Sequence of chain 1.D:
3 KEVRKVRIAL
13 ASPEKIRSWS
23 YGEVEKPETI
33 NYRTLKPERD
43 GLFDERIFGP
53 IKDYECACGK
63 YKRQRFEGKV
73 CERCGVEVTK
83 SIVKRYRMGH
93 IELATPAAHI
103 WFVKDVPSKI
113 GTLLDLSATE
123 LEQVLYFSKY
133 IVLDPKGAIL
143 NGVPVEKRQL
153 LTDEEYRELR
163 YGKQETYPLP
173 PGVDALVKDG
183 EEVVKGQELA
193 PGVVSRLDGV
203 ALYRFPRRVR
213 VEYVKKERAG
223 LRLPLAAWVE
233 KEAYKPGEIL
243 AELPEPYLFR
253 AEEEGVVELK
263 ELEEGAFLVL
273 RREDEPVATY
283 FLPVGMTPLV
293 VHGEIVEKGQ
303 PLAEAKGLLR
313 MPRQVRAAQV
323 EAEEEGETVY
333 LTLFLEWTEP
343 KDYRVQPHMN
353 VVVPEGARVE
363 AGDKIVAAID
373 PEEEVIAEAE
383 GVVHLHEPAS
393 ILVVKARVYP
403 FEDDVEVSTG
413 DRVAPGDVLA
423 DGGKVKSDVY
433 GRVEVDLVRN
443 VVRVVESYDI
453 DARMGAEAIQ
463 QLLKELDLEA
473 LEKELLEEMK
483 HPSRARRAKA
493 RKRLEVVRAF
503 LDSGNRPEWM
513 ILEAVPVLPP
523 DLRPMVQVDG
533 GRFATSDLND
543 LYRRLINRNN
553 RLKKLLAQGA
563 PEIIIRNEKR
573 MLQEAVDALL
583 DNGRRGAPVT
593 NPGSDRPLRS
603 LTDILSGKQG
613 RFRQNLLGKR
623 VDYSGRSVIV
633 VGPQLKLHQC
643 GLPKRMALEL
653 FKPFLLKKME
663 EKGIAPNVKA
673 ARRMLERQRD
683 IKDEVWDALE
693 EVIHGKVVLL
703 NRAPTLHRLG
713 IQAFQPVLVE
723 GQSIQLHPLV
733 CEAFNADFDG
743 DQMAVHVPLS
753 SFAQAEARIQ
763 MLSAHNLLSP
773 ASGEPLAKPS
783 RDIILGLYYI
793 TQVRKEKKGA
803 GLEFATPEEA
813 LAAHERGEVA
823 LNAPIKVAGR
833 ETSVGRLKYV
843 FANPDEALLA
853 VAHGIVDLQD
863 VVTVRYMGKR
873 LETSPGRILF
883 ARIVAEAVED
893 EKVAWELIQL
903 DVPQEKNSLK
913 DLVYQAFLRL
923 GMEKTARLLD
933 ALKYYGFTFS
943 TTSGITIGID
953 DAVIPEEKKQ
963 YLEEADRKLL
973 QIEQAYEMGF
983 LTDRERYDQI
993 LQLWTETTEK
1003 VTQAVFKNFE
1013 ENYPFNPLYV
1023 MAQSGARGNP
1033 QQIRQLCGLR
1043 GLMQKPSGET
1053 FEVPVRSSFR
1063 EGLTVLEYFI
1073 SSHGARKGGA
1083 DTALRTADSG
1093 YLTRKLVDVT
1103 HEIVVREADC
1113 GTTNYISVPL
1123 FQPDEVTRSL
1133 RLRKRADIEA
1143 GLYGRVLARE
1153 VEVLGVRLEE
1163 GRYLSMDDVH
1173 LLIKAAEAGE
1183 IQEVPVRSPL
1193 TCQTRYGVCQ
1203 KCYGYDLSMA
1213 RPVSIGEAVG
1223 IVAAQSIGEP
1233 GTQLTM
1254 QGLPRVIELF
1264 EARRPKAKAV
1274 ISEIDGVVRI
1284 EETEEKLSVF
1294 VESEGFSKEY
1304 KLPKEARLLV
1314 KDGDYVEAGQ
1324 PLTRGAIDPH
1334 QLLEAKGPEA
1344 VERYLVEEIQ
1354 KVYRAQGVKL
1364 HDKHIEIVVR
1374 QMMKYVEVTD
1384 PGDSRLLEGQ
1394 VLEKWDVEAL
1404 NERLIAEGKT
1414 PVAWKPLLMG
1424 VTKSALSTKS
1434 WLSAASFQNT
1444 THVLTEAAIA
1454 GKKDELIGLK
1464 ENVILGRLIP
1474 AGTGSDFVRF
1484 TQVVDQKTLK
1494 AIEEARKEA

Sequence of chain 1.C:
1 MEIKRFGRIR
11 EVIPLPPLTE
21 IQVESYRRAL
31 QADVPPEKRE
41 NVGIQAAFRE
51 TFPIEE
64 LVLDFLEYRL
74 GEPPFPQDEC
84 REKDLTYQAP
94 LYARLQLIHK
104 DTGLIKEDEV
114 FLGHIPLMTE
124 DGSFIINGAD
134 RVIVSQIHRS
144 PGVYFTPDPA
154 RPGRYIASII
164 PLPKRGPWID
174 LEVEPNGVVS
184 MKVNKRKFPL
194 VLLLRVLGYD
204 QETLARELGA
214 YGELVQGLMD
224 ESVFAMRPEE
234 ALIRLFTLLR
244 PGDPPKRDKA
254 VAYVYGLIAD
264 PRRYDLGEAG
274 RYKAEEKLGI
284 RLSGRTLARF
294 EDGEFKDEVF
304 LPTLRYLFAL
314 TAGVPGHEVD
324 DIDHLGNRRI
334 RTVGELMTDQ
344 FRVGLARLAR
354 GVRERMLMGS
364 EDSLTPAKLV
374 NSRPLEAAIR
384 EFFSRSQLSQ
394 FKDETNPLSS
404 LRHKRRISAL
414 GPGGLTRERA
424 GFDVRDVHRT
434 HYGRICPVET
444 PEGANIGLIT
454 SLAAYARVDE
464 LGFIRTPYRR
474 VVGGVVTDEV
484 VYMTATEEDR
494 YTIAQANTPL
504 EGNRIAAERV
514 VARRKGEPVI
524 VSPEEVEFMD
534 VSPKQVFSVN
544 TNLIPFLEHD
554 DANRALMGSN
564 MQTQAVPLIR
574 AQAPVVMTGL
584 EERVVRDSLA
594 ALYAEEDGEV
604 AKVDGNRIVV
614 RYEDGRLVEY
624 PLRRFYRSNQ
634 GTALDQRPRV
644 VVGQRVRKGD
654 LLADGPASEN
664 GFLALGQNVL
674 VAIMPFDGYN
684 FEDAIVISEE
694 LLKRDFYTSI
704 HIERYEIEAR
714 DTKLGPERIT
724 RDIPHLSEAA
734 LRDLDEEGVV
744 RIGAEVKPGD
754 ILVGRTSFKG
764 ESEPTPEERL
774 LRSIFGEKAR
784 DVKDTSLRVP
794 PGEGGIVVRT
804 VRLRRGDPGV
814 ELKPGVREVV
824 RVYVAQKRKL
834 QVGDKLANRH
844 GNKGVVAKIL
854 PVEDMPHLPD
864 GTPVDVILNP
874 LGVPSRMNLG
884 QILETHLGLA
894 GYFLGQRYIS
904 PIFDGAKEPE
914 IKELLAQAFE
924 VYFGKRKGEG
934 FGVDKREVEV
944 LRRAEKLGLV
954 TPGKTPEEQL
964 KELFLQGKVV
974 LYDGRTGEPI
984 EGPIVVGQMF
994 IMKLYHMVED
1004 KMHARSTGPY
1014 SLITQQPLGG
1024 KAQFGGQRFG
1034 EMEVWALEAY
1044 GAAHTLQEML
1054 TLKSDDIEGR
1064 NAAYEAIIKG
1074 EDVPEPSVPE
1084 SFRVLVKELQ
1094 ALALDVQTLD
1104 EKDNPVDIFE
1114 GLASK

Binding-site contacts:
Ligand atom C3' contacts residue ASP743 of chain 1.D at 3.5 Å.
Ligand atom O4' contacts residue HIS999 of chain 1.C at 3.6 Å.
Ligand atom C6 contacts residue DCP1 of chain 1.K at 3.2 Å.
Ligand atom OP1 contacts residue LYS838 of chain 1.C at 2.9 Å (salt-bridge).
Ligand atom C3' contacts residue MG1 of chain 1.L at 3.5 Å.
Ligand atom O2' contacts residue ARG704 of chain 1.D at 2.6 Å (salt-bridge).
Ligand atom OP2 contacts residue LYS846 of chain 1.C at 3.0 Å (salt-bridge).
Ligand atom O3' contacts residue ASP739 of chain 1.D at 4.0 Å.
Ligand atom O3' contacts residue MG1 of chain 1.L at 2.2 Å.
Ligand atom C2' contacts residue ASP743 of chain 1.D at 4.0 Å.
Ligand atom C2 contacts residue ALA705 of chain 1.D at 3.7 Å (hydrophobic).
Ligand atom O3' contacts residue ASP743 of chain 1.D at 2.9 Å (salt-bridge).
Ligand atom C3' contacts residue DCP1 of chain 1.K at 4.0 Å.
Ligand atom P contacts residue LYS838 of chain 1.C at 3.9 Å.
Ligand atom O5' contacts residue PRO444 of chain 1.C at 3.7 Å.
Ligand atom C5' contacts residue ASP743 of chain 1.D at 4.0 Å.
Ligand atom C2' contacts residue ARG704 of chain 1.D at 3.5 Å.
Ligand atom N3 contacts residue ALA705 of chain 1.D at 3.3 Å.
Ligand atom C4 contacts residue DCP1 of chain 1.K at 3.9 Å.
Ligand atom C5 contacts residue DCP1 of chain 1.K at 3.4 Å.
Ligand atom O3' contacts residue LYS838 of chain 1.C at 3.7 Å.
Ligand atom C4' contacts residue MG1 of chain 1.L at 4.1 Å.
Ligand atom C5' contacts residue ASP741 of chain 1.D at 4.0 Å.
Ligand atom OP1 contacts residue GLN567 of chain 1.C at 3.1 Å (h-bond).
Ligand atom OP2 contacts residue GLU445 of chain 1.C at 4.0 Å.
Ligand atom N6 contacts residue DCP1 of chain 1.K at 2.9 Å (h-bond).
Ligand atom OP1 contacts residue ASP741 of chain 1.D at 3.3 Å (salt-bridge).
Ligand atom N7 contacts residue DCP1 of chain 1.K at 3.7 Å.
Ligand atom O2' contacts residue DCP1 of chain 1.K at 4.1 Å.
Ligand atom N1 contacts residue DCP1 of chain 1.K at 3.5 Å.
Ligand atom O2' contacts residue ASP743 of chain 1.D at 3.1 Å.
Ligand atom P contacts residue LYS846 of chain 1.C at 3.4 Å.
Ligand atom C4' contacts residue ASP743 of chain 1.D at 3.2 Å.
Ligand atom C5' contacts residue HIS999 of chain 1.C at 3.4 Å.
Ligand atom OP1 contacts residue LYS846 of chain 1.C at 2.9 Å (salt-bridge).
Ligand atom O3' contacts residue ASP741 of chain 1.D at 2.9 Å (salt-bridge).
Ligand atom O2' contacts residue MG1 of chain 1.L at 3.7 Å.
Ligand atom C2' contacts residue DCP1 of chain 1.K at 3.6 Å.
Ligand atom O3' contacts residue DCP1 of chain 1.K at 3.8 Å.
Ligand atom C4' contacts residue HIS999 of chain 1.C at 3.3 Å.

This protein binds this small molecule.
Small molecule (SMILES): Nc1ccn([C@@H]2O[C@H](CO[P](=O)(O)O[C@H]3[C@@H](O)[C@H](n4cnc5c(=O)nc(N)[nH]c54)O[C@@H]3CO)[C@@H](O[P](=O)(O)OC[C@H]3O[C@@H](n4cnc5c(N)ncnc54)[C@H](O)[C@@H]3O)[C@H]2O)c(=O)n1

Sequence of chain 1.F:
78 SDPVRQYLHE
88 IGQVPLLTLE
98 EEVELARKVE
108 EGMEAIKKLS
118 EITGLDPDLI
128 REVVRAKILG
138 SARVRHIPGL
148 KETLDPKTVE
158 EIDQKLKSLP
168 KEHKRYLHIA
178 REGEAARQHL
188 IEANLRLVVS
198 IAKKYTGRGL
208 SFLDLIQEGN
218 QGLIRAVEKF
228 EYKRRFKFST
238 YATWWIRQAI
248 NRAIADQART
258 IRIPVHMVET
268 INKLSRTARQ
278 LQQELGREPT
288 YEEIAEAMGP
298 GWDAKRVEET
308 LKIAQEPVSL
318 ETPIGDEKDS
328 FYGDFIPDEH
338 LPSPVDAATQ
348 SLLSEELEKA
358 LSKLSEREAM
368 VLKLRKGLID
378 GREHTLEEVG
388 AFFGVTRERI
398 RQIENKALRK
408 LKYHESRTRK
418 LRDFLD